This protein binds this small molecule.
Small molecule (SMILES): C[C@@H]1OC[C@@H](O)[C@H](O[C@@H]2O[C@H](CO)[C@@H](O)[C@H](O)[C@H]2O)[C@@H]1O

Sequence of chain 1.B:
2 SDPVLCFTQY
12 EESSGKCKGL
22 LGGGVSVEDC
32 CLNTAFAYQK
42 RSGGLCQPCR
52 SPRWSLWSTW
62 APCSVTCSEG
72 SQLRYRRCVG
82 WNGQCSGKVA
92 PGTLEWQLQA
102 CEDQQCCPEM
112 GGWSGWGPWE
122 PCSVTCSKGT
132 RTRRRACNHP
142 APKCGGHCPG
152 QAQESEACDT

Binding-site contacts:
Ligand atom O3 contacts residue THR19 of chain 1.A at 4.4 Å.
Ligand atom C4 contacts residue PRO60 of chain 1.A at 3.9 Å (hydrophobic).
Ligand atom C5 contacts residue ASN34 of chain 1.B at 4.3 Å.
Ligand atom C3 contacts residue CYS20 of chain 1.A at 3.9 Å (hydrophobic).
Ligand atom C5 contacts residue THR19 of chain 1.A at 3.0 Å.
Ligand atom O2 contacts residue THR19 of chain 1.A at 2.9 Å (h-bond).
Ligand atom O6 contacts residue VAL18 of chain 1.A at 3.8 Å.
Ligand atom O4 contacts residue PRO60 of chain 1.A at 4.1 Å.
Ligand atom O5 contacts residue THR19 of chain 1.A at 2.3 Å (h-bond).
Ligand atom C6 contacts residue CYS20 of chain 1.A at 4.5 Å (hydrophobic).
Ligand atom O4 contacts residue ASN34 of chain 1.B at 2.7 Å (h-bond).
Ligand atom C3 contacts residue ASN34 of chain 1.B at 4.5 Å.
Ligand atom O5 contacts residue CYS20 of chain 1.A at 4.2 Å.
Ligand atom C5 contacts residue CYS20 of chain 1.A at 4.1 Å (hydrophobic).
Ligand atom C2 contacts residue THR19 of chain 1.A at 2.5 Å.
Ligand atom O4 contacts residue THR19 of chain 1.A at 4.5 Å.
Ligand atom C4 contacts residue ASN34 of chain 1.B at 3.9 Å.
Ligand atom C1 contacts residue CYS20 of chain 1.A at 3.9 Å (hydrophobic).
Ligand atom C3 contacts residue THR19 of chain 1.A at 3.1 Å.
Ligand atom O6 contacts residue THR19 of chain 1.A at 4.1 Å.
Ligand atom O3 contacts residue PRO60 of chain 1.A at 4.5 Å.
Ligand atom O2 contacts residue PRO60 of chain 1.A at 3.8 Å.
Ligand atom C1 contacts residue THR19 of chain 1.A at 1.4 Å.
Ligand atom C5 contacts residue CYS20 of chain 1.A at 4.0 Å (hydrophobic).
Ligand atom C4 contacts residue CYS20 of chain 1.A at 4.1 Å (hydrophobic).
Ligand atom O3 contacts residue CYS20 of chain 1.A at 4.4 Å.
Ligand atom C6 contacts residue THR19 of chain 1.A at 4.2 Å.
Ligand atom C4 contacts residue THR19 of chain 1.A at 3.6 Å.

Sequence of chain 1.A:
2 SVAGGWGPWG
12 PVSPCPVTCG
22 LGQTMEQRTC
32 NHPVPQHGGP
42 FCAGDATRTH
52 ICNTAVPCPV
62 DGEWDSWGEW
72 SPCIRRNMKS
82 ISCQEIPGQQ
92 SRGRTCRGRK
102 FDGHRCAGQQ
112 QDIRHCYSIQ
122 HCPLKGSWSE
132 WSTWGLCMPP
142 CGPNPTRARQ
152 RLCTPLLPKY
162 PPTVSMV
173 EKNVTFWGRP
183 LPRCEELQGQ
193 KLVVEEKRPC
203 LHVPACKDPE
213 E